This protein binds this small molecule.
Small molecule (SMILES): CC(=O)N[C@@H]1[C@@H](O)[C@H](O)[C@@H](CO)O[C@H]1O

Binding-site contacts:
Ligand atom C7 contacts residue ASN798 of chain 1.A at 3.3 Å.
Ligand atom N2 contacts residue ASN798 of chain 1.A at 3.0 Å (h-bond).
Ligand atom C5 contacts residue GLN801 of chain 1.A at 3.5 Å.
Ligand atom C6 contacts residue GLN801 of chain 1.A at 3.8 Å.
Ligand atom O5 contacts residue ASN798 of chain 1.A at 2.4 Å (h-bond).
Ligand atom C1 contacts residue GLN801 of chain 1.A at 3.9 Å.
Ligand atom C5 contacts residue ASN798 of chain 1.A at 3.7 Å.
Ligand atom O6 contacts residue GLN801 of chain 1.A at 4.4 Å.
Ligand atom C2 contacts residue SER800 of chain 1.A at 4.5 Å.
Ligand atom C4 contacts residue ASN798 of chain 1.A at 4.2 Å.
Ligand atom N2 contacts residue SER800 of chain 1.A at 4.0 Å.
Ligand atom C1 contacts residue SER800 of chain 1.A at 4.2 Å.
Ligand atom C2 contacts residue ASN798 of chain 1.A at 2.5 Å.
Ligand atom C8 contacts residue ASN798 of chain 1.A at 3.8 Å.
Ligand atom O7 contacts residue ASN798 of chain 1.A at 3.5 Å (h-bond).
Ligand atom O5 contacts residue GLN801 of chain 1.A at 3.4 Å (h-bond).
Ligand atom C1 contacts residue ASN798 of chain 1.A at 1.4 Å.
Ligand atom C3 contacts residue SER800 of chain 1.A at 4.5 Å.
Ligand atom C3 contacts residue ASN798 of chain 1.A at 3.8 Å.

Sequence of chain 1.A:
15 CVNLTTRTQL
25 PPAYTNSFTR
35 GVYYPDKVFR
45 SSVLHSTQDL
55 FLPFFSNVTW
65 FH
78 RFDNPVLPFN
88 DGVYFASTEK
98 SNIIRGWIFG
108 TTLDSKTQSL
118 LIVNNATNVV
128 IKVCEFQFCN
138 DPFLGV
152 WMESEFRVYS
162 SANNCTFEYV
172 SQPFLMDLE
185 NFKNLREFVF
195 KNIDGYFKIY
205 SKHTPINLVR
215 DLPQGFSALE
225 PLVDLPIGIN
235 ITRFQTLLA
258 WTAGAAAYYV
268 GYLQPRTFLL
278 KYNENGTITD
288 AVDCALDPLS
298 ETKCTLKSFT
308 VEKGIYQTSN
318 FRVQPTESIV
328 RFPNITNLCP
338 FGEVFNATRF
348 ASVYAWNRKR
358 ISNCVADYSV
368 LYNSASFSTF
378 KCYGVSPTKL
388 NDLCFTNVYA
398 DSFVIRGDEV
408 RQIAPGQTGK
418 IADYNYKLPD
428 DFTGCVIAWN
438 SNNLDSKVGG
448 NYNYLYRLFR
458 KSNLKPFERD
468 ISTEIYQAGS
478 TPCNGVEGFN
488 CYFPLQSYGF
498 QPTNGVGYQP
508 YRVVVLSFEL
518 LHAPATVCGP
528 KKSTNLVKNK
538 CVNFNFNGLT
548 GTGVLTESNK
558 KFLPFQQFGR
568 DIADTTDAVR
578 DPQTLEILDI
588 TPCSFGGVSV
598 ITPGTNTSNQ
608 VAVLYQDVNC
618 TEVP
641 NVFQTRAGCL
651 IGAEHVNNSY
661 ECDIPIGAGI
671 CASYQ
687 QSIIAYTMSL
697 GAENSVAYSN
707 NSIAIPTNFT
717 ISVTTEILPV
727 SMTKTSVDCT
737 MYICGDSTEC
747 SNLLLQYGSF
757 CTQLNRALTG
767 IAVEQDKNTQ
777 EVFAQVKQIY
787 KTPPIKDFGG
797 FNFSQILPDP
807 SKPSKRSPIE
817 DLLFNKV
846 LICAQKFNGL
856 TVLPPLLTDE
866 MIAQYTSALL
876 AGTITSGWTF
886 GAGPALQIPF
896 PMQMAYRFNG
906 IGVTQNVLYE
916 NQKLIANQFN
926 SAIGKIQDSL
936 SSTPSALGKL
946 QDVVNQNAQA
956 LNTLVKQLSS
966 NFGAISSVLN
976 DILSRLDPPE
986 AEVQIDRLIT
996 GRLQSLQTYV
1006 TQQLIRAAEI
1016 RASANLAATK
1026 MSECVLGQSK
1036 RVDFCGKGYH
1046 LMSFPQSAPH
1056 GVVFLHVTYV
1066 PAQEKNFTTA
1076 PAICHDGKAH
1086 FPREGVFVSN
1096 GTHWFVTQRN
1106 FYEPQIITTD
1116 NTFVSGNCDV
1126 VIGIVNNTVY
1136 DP